Binding-site contacts:
Ligand atom O1 contacts residue MET221 of chain 11.A at 3.2 Å (h-bond).
Ligand atom C5A contacts residue VAL176 of chain 11.A at 3.2 Å (hydrophobic).
Ligand atom C6B contacts residue TYR128 of chain 11.A at 3.8 Å (hydrophobic).
Ligand atom O1A contacts residue PHE186 of chain 11.A at 2.8 Å.
Ligand atom C5C contacts residue VAL188 of chain 11.A at 3.9 Å (hydrophobic).
Ligand atom N2 contacts residue ASN219 of chain 11.A at 3.6 Å.
Ligand atom N3A contacts residue PRO174 of chain 11.A at 3.7 Å.
Ligand atom C5 contacts residue LEU106 of chain 11.A at 3.7 Å (hydrophobic).
Ligand atom C5C contacts residue VAL191 of chain 11.A at 3.9 Å (hydrophobic).
Ligand atom C1B contacts residue VAL188 of chain 11.A at 3.9 Å (hydrophobic).
Ligand atom C2A contacts residue MET224 of chain 11.A at 3.4 Å (hydrophobic).
Ligand atom C5A contacts residue ALA150 of chain 11.A at 3.9 Å (hydrophobic).
Ligand atom N3A contacts residue ALA24 of chain 11.C at 3.6 Å.
Ligand atom C2B contacts residue TYR152 of chain 11.A at 3.8 Å (hydrophobic).
Ligand atom O1B contacts residue ILE104 of chain 11.A at 3.8 Å.
Ligand atom C4C contacts residue VAL191 of chain 11.A at 3.5 Å (hydrophobic).
Ligand atom C4A contacts residue PRO174 of chain 11.A at 3.3 Å (hydrophobic).
Ligand atom C2C contacts residue TYR197 of chain 11.A at 3.8 Å (hydrophobic).
Ligand atom C4C contacts residue VAL188 of chain 11.A at 3.9 Å (hydrophobic).
Ligand atom C3C contacts residue TYR128 of chain 11.A at 3.4 Å (hydrophobic).
Ligand atom N3A contacts residue PHE186 of chain 11.A at 3.9 Å.
Ligand atom C4 contacts residue LEU106 of chain 11.A at 3.6 Å (hydrophobic).
Ligand atom C2C contacts residue TYR128 of chain 11.A at 3.8 Å (hydrophobic).
Ligand atom CL1 contacts residue TYR128 of chain 11.A at 3.3 Å.
Ligand atom CL1 contacts residue ILE104 of chain 11.A at 3.5 Å.
Ligand atom C4B contacts residue MET224 of chain 11.A at 3.8 Å (hydrophobic).
Ligand atom C5C contacts residue TYR152 of chain 11.A at 3.9 Å (hydrophobic).
Ligand atom C4B contacts residue PHE186 of chain 11.A at 3.4 Å (hydrophobic).
Ligand atom C1C contacts residue LEU106 of chain 11.A at 3.5 Å (hydrophobic).
Ligand atom C5A contacts residue PHE186 of chain 11.A at 3.4 Å (hydrophobic).
Ligand atom C5B contacts residue MET224 of chain 11.A at 3.5 Å (hydrophobic).
Ligand atom O1A contacts residue MET224 of chain 11.A at 2.8 Å.
Ligand atom C31 contacts residue TYR197 of chain 11.A at 3.9 Å (hydrophobic).
Ligand atom C3B contacts residue TYR152 of chain 11.A at 3.7 Å (hydrophobic).
Ligand atom C5B contacts residue PHE186 of chain 11.A at 3.5 Å (hydrophobic).
Ligand atom C2A contacts residue PHE186 of chain 11.A at 3.2 Å (hydrophobic).
Ligand atom C4B contacts residue TYR152 of chain 11.A at 3.8 Å (hydrophobic).
Ligand atom C2B contacts residue VAL188 of chain 11.A at 3.7 Å (hydrophobic).
Ligand atom C1C contacts residue TYR128 of chain 11.A at 3.7 Å (hydrophobic).
Ligand atom C5A contacts residue MET224 of chain 11.A at 3.5 Å (hydrophobic).

This small molecule binds to this protein.
Small molecule (SMILES): Cc1cc(CCCCCOc2ccc(C3=NCCO3)cc2Cl)on1

Sequence of chain 11.A:
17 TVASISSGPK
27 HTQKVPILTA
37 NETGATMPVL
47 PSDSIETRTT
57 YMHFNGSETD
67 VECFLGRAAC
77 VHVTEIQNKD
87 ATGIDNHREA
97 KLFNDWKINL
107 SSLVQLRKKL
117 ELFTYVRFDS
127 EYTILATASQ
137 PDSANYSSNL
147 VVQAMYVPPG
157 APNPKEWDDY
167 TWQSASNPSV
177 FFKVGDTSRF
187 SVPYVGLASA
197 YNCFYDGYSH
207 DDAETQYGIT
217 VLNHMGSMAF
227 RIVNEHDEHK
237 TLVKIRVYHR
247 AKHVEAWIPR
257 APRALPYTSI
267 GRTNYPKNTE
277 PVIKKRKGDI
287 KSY

Sequence of chain 11.C:
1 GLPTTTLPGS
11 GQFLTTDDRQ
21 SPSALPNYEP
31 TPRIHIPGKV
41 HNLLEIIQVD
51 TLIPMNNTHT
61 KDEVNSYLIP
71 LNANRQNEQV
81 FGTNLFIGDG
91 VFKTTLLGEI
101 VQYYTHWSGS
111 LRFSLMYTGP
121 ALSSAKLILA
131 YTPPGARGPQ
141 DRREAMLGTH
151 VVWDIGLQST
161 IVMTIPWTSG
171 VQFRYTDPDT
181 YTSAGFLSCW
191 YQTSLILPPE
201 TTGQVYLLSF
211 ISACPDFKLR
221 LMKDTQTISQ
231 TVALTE

Sequence of chain 12.C:
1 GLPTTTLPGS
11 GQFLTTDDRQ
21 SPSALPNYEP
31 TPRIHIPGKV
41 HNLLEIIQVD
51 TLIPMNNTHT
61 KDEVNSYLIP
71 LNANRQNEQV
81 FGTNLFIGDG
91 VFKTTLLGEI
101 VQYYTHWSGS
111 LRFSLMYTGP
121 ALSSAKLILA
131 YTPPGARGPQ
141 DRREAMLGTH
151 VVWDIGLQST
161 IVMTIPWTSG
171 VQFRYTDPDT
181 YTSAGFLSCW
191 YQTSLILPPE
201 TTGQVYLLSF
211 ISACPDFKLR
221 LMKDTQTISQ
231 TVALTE